The small molecule below binds the protein below.
Small molecule (SMILES): CC(=O)N[C@@H]1[C@@H](O[C@H]2O[C@H](CO)[C@H](O[C@H]3O[C@H](CO[C@@H]4O[C@@H](C)[C@H](O)[C@@H](O)[C@H]4O)[C@@H](O)[C@H](O)[C@H]3O)[C@H](O[C@@H]3O[C@H](CO)[C@@H](O)[C@H](O)[C@H]3NC(C)=O)[C@H]2O)[C@H](O)[C@@H](CO[C@H]2O[C@H](CO)[C@@H](O)[C@H](O)[C@H]2O)O[C@@H]1O

Binding-site contacts:
Ligand atom C3 contacts residue GLU287 of chain 2.A at 3.5 Å.
Ligand atom O6 contacts residue TRP195 of chain 2.A at 3.2 Å.
Ligand atom N2 contacts residue GLU287 of chain 2.A at 2.8 Å (salt-bridge).
Ligand atom O4 contacts residue HIS284 of chain 2.A at 2.6 Å (h-bond).
Ligand atom O4 contacts residue GLN129 of chain 2.A at 3.1 Å (h-bond).
Ligand atom O3 contacts residue GLY355 of chain 2.A at 3.3 Å.
Ligand atom C4 contacts residue HIS284 of chain 2.A at 3.4 Å.
Ligand atom O4 contacts residue ASN358 of chain 2.A at 2.9 Å (h-bond).
Ligand atom C4 contacts residue GLY355 of chain 2.A at 3.4 Å.
Ligand atom O3 contacts residue TRP201 of chain 2.A at 3.4 Å (h-bond).
Ligand atom O4 contacts residue HIS99 of chain 2.A at 2.7 Å (h-bond).
Ligand atom O6 contacts residue TYR280 of chain 2.A at 3.4 Å.
Ligand atom C3 contacts residue ASN233 of chain 2.A at 3.4 Å.
Ligand atom C4 contacts residue HIS99 of chain 2.A at 3.4 Å.
Ligand atom O4 contacts residue ASN233 of chain 2.A at 2.8 Å (h-bond).
Ligand atom C4 contacts residue PRO356 of chain 2.A at 3.2 Å (hydrophobic).
Ligand atom O2 contacts residue TYR231 of chain 2.A at 2.9 Å (h-bond).
Ligand atom O6 contacts residue LEU169 of chain 2.A at 3.4 Å.
Ligand atom O3 contacts residue GLY98 of chain 2.A at 3.5 Å (h-bond).
Ligand atom O3 contacts residue PRO356 of chain 2.A at 2.8 Å (h-bond).
Ligand atom C1 contacts residue ASN358 of chain 2.A at 3.2 Å.
Ligand atom C6 contacts residue ASP317 of chain 2.A at 3.4 Å.
Ligand atom O5 contacts residue TRP195 of chain 2.A at 3.6 Å.
Ligand atom O4 contacts residue LEU314 of chain 2.A at 3.5 Å (h-bond).
Ligand atom O5 contacts residue TYR280 of chain 2.A at 3.5 Å.
Ligand atom O7 contacts residue TRP195 of chain 2.A at 3.0 Å (h-bond).
Ligand atom O7 contacts residue TYR231 of chain 2.A at 3.4 Å.
Ligand atom O4 contacts residue GLY315 of chain 2.A at 3.3 Å.
Ligand atom O4 contacts residue GLY355 of chain 2.A at 2.9 Å (h-bond).
Ligand atom C3 contacts residue NA1 of chain 2.K at 3.4 Å.
Ligand atom C2 contacts residue NA1 of chain 2.K at 3.3 Å.
Ligand atom C3 contacts residue PRO356 of chain 2.A at 3.3 Å (hydrophobic).
Ligand atom O3 contacts residue NA1 of chain 2.K at 2.4 Å (h-bond).
Ligand atom C3 contacts residue ASN202 of chain 2.A at 3.3 Å.
Ligand atom O3 contacts residue ASN202 of chain 2.A at 2.6 Å (h-bond).
Ligand atom O6 contacts residue ASP317 of chain 2.A at 2.8 Å (salt-bridge).
Ligand atom C2 contacts residue PRO356 of chain 2.A at 3.5 Å (hydrophobic).
Ligand atom O5 contacts residue HIS284 of chain 2.A at 3.5 Å.
Ligand atom O2 contacts residue NA1 of chain 2.K at 2.5 Å (h-bond).
Ligand atom C2 contacts residue GLU287 of chain 2.A at 3.4 Å.

Sequence of chain 2.A:
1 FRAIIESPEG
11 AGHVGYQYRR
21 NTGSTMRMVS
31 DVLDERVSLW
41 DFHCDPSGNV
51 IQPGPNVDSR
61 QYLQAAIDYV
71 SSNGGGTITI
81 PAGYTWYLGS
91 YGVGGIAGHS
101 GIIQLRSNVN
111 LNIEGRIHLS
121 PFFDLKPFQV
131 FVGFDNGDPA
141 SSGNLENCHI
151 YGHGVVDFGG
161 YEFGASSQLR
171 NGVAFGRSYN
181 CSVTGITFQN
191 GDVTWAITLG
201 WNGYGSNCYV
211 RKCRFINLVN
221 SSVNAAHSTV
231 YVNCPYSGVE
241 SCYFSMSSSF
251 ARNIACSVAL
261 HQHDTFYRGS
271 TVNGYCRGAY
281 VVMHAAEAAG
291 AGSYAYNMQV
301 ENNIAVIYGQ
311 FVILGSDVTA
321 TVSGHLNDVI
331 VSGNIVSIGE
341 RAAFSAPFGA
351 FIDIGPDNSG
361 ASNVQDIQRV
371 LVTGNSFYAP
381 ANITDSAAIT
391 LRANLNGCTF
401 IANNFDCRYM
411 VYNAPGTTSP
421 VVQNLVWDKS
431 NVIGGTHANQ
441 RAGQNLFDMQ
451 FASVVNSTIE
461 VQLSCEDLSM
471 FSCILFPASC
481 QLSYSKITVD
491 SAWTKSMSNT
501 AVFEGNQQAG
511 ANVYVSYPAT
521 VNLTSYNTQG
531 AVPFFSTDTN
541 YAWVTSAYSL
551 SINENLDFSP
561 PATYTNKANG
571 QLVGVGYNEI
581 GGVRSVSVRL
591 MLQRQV